Binding-site contacts:
Ligand atom C14 contacts residue ILE430 of chain 1.A at 4.4 Å (hydrophobic).
Ligand atom C09 contacts residue MET189 of chain 1.A at 4.1 Å (hydrophobic).
Ligand atom C11 contacts residue MET185 of chain 1.A at 4.5 Å (hydrophobic).
Ligand atom C10 contacts residue MET189 of chain 1.A at 4.0 Å (hydrophobic).
Ligand atom C07 contacts residue ILE192 of chain 1.A at 3.8 Å (hydrophobic).
Ligand atom C10 contacts residue LEU431 of chain 1.A at 4.3 Å (hydrophobic).
Ligand atom C17 contacts residue GLU427 of chain 1.A at 4.2 Å.
Ligand atom C08 contacts residue ILE192 of chain 1.A at 4.2 Å (hydrophobic).
Ligand atom C13 contacts residue ILE243 of chain 1.A at 3.8 Å (hydrophobic).
Ligand atom C08 contacts residue VAL188 of chain 1.A at 4.5 Å (hydrophobic).
Ligand atom C11 contacts residue TRP434 of chain 1.A at 4.1 Å (hydrophobic).
Ligand atom O16 contacts residue ILE243 of chain 1.A at 3.8 Å.
Ligand atom C12 contacts residue LEU431 of chain 1.A at 4.3 Å (hydrophobic).
Ligand atom C13 contacts residue MET185 of chain 1.A at 4.3 Å (hydrophobic).
Ligand atom C11 contacts residue ILE243 of chain 1.A at 4.2 Å (hydrophobic).
Ligand atom O19 contacts residue ILE243 of chain 1.A at 4.4 Å.
Ligand atom C11 contacts residue MET189 of chain 1.A at 3.7 Å (hydrophobic).
Ligand atom O15 contacts residue GLU427 of chain 1.A at 3.7 Å.
Ligand atom C07 contacts residue TRP434 of chain 1.A at 4.3 Å (hydrophobic).
Ligand atom C12 contacts residue ILE430 of chain 1.A at 4.2 Å (hydrophobic).
Ligand atom C13 contacts residue ILE430 of chain 1.A at 3.8 Å (hydrophobic).
Ligand atom C10 contacts residue MET185 of chain 1.A at 4.4 Å (hydrophobic).
Ligand atom C08 contacts residue TRP434 of chain 1.A at 4.5 Å (hydrophobic).
Ligand atom C12 contacts residue MET185 of chain 1.A at 4.4 Å (hydrophobic).
Ligand atom C10 contacts residue TRP434 of chain 1.A at 4.4 Å (hydrophobic).
Ligand atom C09 contacts residue TRP434 of chain 1.A at 3.7 Å (hydrophobic).
Ligand atom C14 contacts residue ILE243 of chain 1.A at 4.3 Å (hydrophobic).

Sequence of chain 1.A:
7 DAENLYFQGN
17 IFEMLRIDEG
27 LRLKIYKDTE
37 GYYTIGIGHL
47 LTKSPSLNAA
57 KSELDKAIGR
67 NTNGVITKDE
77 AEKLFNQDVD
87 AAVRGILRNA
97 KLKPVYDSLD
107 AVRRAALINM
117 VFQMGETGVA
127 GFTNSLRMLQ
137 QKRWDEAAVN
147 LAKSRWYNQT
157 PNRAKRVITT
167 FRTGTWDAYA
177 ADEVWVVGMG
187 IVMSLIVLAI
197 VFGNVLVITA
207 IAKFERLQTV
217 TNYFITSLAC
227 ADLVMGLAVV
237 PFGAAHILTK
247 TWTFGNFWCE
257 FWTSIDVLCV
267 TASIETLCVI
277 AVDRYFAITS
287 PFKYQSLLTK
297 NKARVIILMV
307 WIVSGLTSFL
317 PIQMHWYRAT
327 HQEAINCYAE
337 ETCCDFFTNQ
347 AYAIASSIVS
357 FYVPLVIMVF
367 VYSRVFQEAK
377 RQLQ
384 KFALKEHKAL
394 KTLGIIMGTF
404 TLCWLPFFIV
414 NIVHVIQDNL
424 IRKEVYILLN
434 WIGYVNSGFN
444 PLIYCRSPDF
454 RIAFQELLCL

This small molecule binds to this protein.
Small molecule (SMILES): CCCCCCC=CCCCCCC(=O)OC[C@@H](O)CO